The small molecule below binds the protein below.
Small molecule (SMILES): CC(=O)N[C@@H]1[C@@H](O)[C@H](O)[C@@H](CO)O[C@H]1O

Binding-site contacts:
Ligand atom C1 contacts residue HIS149 of chain 10.E at 4.2 Å.
Ligand atom C3 contacts residue ASN153 of chain 10.E at 3.8 Å.
Ligand atom N2 contacts residue ASN153 of chain 10.E at 2.9 Å (h-bond).
Ligand atom C5 contacts residue THR155 of chain 10.E at 3.9 Å.
Ligand atom C5 contacts residue ASN153 of chain 10.E at 3.7 Å.
Ligand atom O6 contacts residue LYS157 of chain 10.E at 4.2 Å.
Ligand atom O5 contacts residue ASN153 of chain 10.E at 2.4 Å (h-bond).
Ligand atom C6 contacts residue HIS158 of chain 10.E at 4.4 Å.
Ligand atom C2 contacts residue HIS149 of chain 10.E at 3.6 Å.
Ligand atom C5 contacts residue HIS158 of chain 10.E at 4.3 Å.
Ligand atom C6 contacts residue THR155 of chain 10.E at 4.4 Å.
Ligand atom C7 contacts residue ASN153 of chain 10.E at 3.5 Å.
Ligand atom O3 contacts residue HIS149 of chain 10.E at 4.1 Å.
Ligand atom C6 contacts residue LYS157 of chain 10.E at 4.2 Å.
Ligand atom C8 contacts residue GLY102 of chain 3.E at 4.2 Å.
Ligand atom C1 contacts residue THR155 of chain 10.E at 3.9 Å.
Ligand atom C1 contacts residue HIS158 of chain 10.E at 3.8 Å.
Ligand atom O5 contacts residue HIS158 of chain 10.E at 3.1 Å.
Ligand atom O7 contacts residue ASN153 of chain 10.E at 3.8 Å.
Ligand atom O6 contacts residue HIS158 of chain 10.E at 3.8 Å.
Ligand atom N2 contacts residue HIS149 of chain 10.E at 3.4 Å.
Ligand atom O5 contacts residue GLY156 of chain 10.E at 4.3 Å.
Ligand atom C4 contacts residue ASN153 of chain 10.E at 4.2 Å.
Ligand atom O7 contacts residue THR155 of chain 10.E at 4.1 Å.
Ligand atom C1 contacts residue ASN153 of chain 10.E at 1.4 Å.
Ligand atom C2 contacts residue ASN153 of chain 10.E at 2.5 Å.
Ligand atom O5 contacts residue THR155 of chain 10.E at 3.8 Å.

Sequence of chain 3.E:
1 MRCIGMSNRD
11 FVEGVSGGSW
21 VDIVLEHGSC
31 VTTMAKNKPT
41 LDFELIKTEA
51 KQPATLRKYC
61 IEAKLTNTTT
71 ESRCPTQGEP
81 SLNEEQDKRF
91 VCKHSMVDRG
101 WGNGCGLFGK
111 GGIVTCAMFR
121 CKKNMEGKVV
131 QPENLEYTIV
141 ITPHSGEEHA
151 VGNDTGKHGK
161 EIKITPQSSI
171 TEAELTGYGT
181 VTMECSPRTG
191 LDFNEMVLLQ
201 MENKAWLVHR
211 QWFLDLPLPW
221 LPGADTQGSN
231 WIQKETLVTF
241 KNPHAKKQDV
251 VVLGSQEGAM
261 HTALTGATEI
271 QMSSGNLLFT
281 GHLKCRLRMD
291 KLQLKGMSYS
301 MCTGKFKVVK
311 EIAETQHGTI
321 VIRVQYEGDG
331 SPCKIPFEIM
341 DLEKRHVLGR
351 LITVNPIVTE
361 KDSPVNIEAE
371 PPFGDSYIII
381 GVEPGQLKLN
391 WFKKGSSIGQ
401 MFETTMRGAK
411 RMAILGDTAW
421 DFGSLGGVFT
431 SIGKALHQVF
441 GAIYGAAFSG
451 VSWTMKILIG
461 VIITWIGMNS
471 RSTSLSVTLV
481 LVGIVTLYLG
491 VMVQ

Sequence of chain 10.E:
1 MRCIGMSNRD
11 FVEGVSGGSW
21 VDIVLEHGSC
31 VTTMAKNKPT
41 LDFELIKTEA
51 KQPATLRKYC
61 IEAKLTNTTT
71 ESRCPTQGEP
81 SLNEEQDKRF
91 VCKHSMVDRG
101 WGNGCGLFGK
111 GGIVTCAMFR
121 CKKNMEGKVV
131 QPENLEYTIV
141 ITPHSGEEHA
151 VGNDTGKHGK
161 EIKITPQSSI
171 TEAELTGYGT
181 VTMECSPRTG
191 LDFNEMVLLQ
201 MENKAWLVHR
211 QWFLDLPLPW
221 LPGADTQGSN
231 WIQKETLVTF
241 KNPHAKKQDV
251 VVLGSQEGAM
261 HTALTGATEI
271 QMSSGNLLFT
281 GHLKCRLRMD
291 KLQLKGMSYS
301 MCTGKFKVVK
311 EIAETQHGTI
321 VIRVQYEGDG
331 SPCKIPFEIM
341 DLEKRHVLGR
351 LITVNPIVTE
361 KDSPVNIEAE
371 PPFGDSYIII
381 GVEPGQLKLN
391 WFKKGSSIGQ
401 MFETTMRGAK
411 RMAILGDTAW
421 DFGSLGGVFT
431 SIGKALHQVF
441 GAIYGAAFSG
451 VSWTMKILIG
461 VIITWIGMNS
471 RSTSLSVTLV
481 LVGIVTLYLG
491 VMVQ